Binding-site contacts:
Ligand atom C8 contacts residue GLU102 of chain 1.B at 4.0 Å.
Ligand atom Y1 contacts residue GLU102 of chain 1.B at 2.4 Å.
Ligand atom C8 contacts residue ASN3 of chain 1.B at 4.0 Å.
Ligand atom Y1 contacts residue ASN3 of chain 1.B at 2.4 Å.
Ligand atom O1 contacts residue GLN4 of chain 1.B at 3.3 Å.
Ligand atom O1 contacts residue GLU102 of chain 1.B at 4.4 Å.
Ligand atom O1 contacts residue ASN3 of chain 1.B at 2.8 Å (h-bond).
Ligand atom O2 contacts residue ASN3 of chain 1.B at 4.4 Å.
Ligand atom O2 contacts residue GLN4 of chain 1.B at 4.2 Å.
Ligand atom O5 contacts residue ASN3 of chain 1.B at 2.6 Å (h-bond).
Ligand atom O5 contacts residue GLU5 of chain 1.B at 4.4 Å.
Ligand atom C2 contacts residue GLN4 of chain 1.B at 3.7 Å.
Ligand atom C3 contacts residue GLN4 of chain 1.B at 4.5 Å.
Ligand atom O4 contacts residue GLU102 of chain 1.B at 2.5 Å (salt-bridge).
Ligand atom O3 contacts residue GLN4 of chain 1.B at 4.5 Å.
Ligand atom O1 contacts residue GLU5 of chain 1.B at 3.0 Å (salt-bridge).
Ligand atom O5 contacts residue GLU102 of chain 1.B at 2.8 Å (salt-bridge).
Ligand atom C2 contacts residue ASN3 of chain 1.B at 4.3 Å.
Ligand atom C6 contacts residue GLU102 of chain 1.B at 3.8 Å.
Ligand atom N1 contacts residue ASN3 of chain 1.B at 4.5 Å.
Ligand atom C2 contacts residue GLU5 of chain 1.B at 3.7 Å.

A protein and the small-molecule ligand that binds it are described below.
Small molecule (SMILES): OCC12CO->[Y]34(<-OCCN->31CCO->4)<-OC2

Sequence of chain 1.B:
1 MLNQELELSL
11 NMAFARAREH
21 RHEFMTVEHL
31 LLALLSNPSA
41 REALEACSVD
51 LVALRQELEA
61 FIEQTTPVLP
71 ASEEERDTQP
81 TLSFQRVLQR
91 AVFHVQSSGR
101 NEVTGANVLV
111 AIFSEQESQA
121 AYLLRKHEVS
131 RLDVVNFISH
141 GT